This protein binds this small molecule.
Small molecule (SMILES): CC(=O)N[C@@H]1[C@@H](O)[C@H](O)[C@@H](CO)O[C@H]1O

Binding-site contacts:
Ligand atom C8 contacts residue VAL263 of chain 1.B at 3.5 Å (hydrophobic).
Ligand atom N2 contacts residue ASN218 of chain 1.B at 2.9 Å (h-bond).
Ligand atom C4 contacts residue ASN218 of chain 1.B at 4.3 Å.
Ligand atom C2 contacts residue ASN218 of chain 1.B at 2.5 Å.
Ligand atom C5 contacts residue SER261 of chain 1.B at 3.7 Å.
Ligand atom N2 contacts residue SER261 of chain 1.B at 4.4 Å.
Ligand atom O6 contacts residue HIS259 of chain 1.B at 4.4 Å.
Ligand atom O7 contacts residue ASN218 of chain 1.B at 3.8 Å.
Ligand atom O4 contacts residue MET249 of chain 1.B at 4.3 Å.
Ligand atom O5 contacts residue ASN218 of chain 1.B at 2.4 Å (h-bond).
Ligand atom N2 contacts residue VAL263 of chain 1.B at 4.5 Å.
Ligand atom C3 contacts residue SER261 of chain 1.B at 3.9 Å.
Ligand atom C4 contacts residue SER261 of chain 1.B at 4.0 Å.
Ligand atom O5 contacts residue SER220 of chain 1.B at 4.4 Å.
Ligand atom C3 contacts residue ASN218 of chain 1.B at 3.8 Å.
Ligand atom C7 contacts residue ASN218 of chain 1.B at 3.6 Å.
Ligand atom C5 contacts residue SER220 of chain 1.B at 4.0 Å.
Ligand atom O4 contacts residue HIS259 of chain 1.B at 4.1 Å.
Ligand atom C2 contacts residue SER261 of chain 1.B at 4.3 Å.
Ligand atom O4 contacts residue SER261 of chain 1.B at 3.9 Å.
Ligand atom C1 contacts residue SER261 of chain 1.B at 3.9 Å.
Ligand atom C1 contacts residue ASN218 of chain 1.B at 1.5 Å.
Ligand atom C6 contacts residue SER220 of chain 1.B at 3.5 Å.
Ligand atom C5 contacts residue ASN218 of chain 1.B at 3.7 Å.
Ligand atom C3 contacts residue MET249 of chain 1.B at 4.4 Å (hydrophobic).
Ligand atom C5 contacts residue HIS259 of chain 1.B at 3.9 Å.
Ligand atom O5 contacts residue SER261 of chain 1.B at 4.3 Å.
Ligand atom C6 contacts residue HIS259 of chain 1.B at 3.2 Å.
Ligand atom C7 contacts residue VAL263 of chain 1.B at 4.4 Å (hydrophobic).

Sequence of chain 1.B:
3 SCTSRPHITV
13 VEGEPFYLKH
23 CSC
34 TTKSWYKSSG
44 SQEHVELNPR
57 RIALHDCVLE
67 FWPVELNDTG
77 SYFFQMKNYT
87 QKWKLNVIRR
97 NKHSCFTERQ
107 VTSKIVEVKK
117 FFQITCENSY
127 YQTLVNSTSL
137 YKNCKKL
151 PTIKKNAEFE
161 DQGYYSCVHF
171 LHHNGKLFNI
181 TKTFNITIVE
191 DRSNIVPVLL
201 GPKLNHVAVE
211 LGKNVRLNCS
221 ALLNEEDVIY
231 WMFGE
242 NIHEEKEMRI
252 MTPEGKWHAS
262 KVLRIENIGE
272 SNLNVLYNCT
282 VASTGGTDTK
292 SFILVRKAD